Sequence of chain 1.A:
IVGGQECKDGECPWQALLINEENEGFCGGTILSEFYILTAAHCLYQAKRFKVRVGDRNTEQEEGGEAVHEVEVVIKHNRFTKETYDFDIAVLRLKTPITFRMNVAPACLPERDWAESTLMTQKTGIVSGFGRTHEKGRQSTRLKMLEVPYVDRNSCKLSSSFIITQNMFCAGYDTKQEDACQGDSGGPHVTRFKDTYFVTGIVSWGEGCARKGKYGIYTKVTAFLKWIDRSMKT

A protein and the small-molecule ligand that binds it are described below.
Small molecule (SMILES): CS(=O)(=O)c1ccccc1-c1ccc(NC(=O)c2cc(C(F)(F)F)nn2-c2cccc(-c3n[nH]c(=O)[nH]3)c2)c(F)c1

Binding-site contacts:
Ligand atom N31 contacts residue ASP179 of chain 1.A at 2.7 Å (salt-bridge).
Ligand atom N27 contacts residue GLN182 of chain 1.A at 3.5 Å (h-bond).
Ligand atom C2 contacts residue THR84 of chain 1.A at 3.2 Å.
Ligand atom F37 contacts residue GLY206 of chain 1.A at 3.0 Å.
Ligand atom N30 contacts residue ALA180 of chain 1.A at 3.2 Å (h-bond).
Ligand atom C4 contacts residue TRP205 of chain 1.A at 3.6 Å (hydrophobic).
Ligand atom N28 contacts residue GLY216 of chain 1.A at 3.5 Å.
Ligand atom N32 contacts residue GLY206 of chain 1.A at 3.0 Å (h-bond).
Ligand atom C9 contacts residue PHE162 of chain 1.A at 3.5 Å (hydrophobic).
Ligand atom F38 contacts residue GLU135 of chain 1.A at 3.5 Å.
Ligand atom F39 contacts residue GLU135 of chain 1.A at 3.5 Å.
Ligand atom C18 contacts residue GLY206 of chain 1.A at 3.5 Å.
Ligand atom O33 contacts residue ASP179 of chain 1.A at 3.4 Å.
Ligand atom O34 contacts residue GLY206 of chain 1.A at 3.4 Å (h-bond).
Ligand atom O35 contacts residue PHE162 of chain 1.A at 3.3 Å.
Ligand atom C23 contacts residue ALA180 of chain 1.A at 3.2 Å (hydrophobic).
Ligand atom F39 contacts residue GLN182 of chain 1.A at 3.2 Å.
Ligand atom C1 contacts residue THR84 of chain 1.A at 3.0 Å.
Ligand atom C3 contacts residue SER185 of chain 1.A at 3.2 Å.
Ligand atom C9 contacts residue GLU83 of chain 1.A at 3.3 Å.
Ligand atom N28 contacts residue ALA180 of chain 1.A at 3.2 Å (h-bond).
Ligand atom C15 contacts residue GLY206 of chain 1.A at 3.6 Å.
Ligand atom C2 contacts residue GLU83 of chain 1.A at 3.5 Å.
Ligand atom O33 contacts residue ALA210 of chain 1.A at 3.1 Å (h-bond).
Ligand atom O36 contacts residue LYS82 of chain 1.A at 3.3 Å (salt-bridge).
Ligand atom F39 contacts residue ARG132 of chain 1.A at 3.4 Å.
Ligand atom O34 contacts residue TRP205 of chain 1.A at 3.3 Å.
Ligand atom C22 contacts residue ALA180 of chain 1.A at 3.2 Å (hydrophobic).
Ligand atom N31 contacts residue ALA180 of chain 1.A at 3.2 Å (h-bond).
Ligand atom N27 contacts residue CYS209 of chain 1.A at 3.5 Å (h-bond).
Ligand atom C26 contacts residue GLN182 of chain 1.A at 3.4 Å.
Ligand atom C20 contacts residue GLY206 of chain 1.A at 3.5 Å.
Ligand atom O33 contacts residue CYS209 of chain 1.A at 3.6 Å.
Ligand atom F40 contacts residue GLN182 of chain 1.A at 2.8 Å.
Ligand atom C11 contacts residue GLY206 of chain 1.A at 3.6 Å.
Ligand atom C11 contacts residue GLY208 of chain 1.A at 3.4 Å.
Ligand atom C17 contacts residue GLY206 of chain 1.A at 3.5 Å.
Ligand atom C24 contacts residue GLY206 of chain 1.A at 3.0 Å.
Ligand atom N30 contacts residue GLY208 of chain 1.A at 2.8 Å (h-bond).
Ligand atom N31 contacts residue GLY216 of chain 1.A at 3.0 Å.